Sequence of chain 1.A:
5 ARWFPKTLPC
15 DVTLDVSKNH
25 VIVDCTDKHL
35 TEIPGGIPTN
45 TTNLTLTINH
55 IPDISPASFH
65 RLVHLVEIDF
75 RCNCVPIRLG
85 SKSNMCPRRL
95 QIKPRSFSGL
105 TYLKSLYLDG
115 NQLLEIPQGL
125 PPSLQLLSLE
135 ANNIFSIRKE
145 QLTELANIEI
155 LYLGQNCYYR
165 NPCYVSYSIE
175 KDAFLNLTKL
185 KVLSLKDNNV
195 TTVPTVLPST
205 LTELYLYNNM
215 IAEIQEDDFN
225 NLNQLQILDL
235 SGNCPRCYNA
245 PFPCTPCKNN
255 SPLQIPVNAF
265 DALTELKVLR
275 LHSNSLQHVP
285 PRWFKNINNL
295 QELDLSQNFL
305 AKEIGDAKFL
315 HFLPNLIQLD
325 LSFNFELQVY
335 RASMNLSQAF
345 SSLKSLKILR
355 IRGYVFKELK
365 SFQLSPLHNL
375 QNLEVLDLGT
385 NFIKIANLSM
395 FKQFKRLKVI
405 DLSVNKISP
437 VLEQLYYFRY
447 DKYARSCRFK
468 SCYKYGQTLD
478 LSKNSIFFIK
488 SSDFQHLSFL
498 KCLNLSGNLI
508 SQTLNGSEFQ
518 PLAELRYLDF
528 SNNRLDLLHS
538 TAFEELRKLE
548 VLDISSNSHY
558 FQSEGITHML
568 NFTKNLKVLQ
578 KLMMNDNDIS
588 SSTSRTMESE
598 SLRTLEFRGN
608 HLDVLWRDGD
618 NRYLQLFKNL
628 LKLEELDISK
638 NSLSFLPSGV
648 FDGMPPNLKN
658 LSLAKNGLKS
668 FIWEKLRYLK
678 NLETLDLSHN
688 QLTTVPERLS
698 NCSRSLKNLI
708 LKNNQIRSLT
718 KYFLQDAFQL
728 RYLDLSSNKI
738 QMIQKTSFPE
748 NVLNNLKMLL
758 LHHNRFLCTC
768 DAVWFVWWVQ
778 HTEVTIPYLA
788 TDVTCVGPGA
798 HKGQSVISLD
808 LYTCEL

Binding-site contacts:
Ligand atom C2 contacts residue ASN391 of chain 1.A at 2.5 Å.
Ligand atom O4 contacts residue HIS493 of chain 1.A at 3.8 Å.
Ligand atom C6 contacts residue SER393 of chain 1.A at 3.5 Å.
Ligand atom C1 contacts residue ASN391 of chain 1.A at 1.4 Å.
Ligand atom N2 contacts residue ASN391 of chain 1.A at 3.0 Å (h-bond).
Ligand atom C3 contacts residue ASN391 of chain 1.A at 3.8 Å.
Ligand atom C6 contacts residue HIS493 of chain 1.A at 3.7 Å.
Ligand atom C5 contacts residue HIS493 of chain 1.A at 4.3 Å.
Ligand atom O5 contacts residue SER393 of chain 1.A at 3.8 Å.
Ligand atom C5 contacts residue ASN391 of chain 1.A at 3.5 Å.
Ligand atom O7 contacts residue ASN391 of chain 1.A at 3.2 Å (h-bond).
Ligand atom C5 contacts residue SER393 of chain 1.A at 3.6 Å.
Ligand atom C7 contacts residue ASN391 of chain 1.A at 3.3 Å.
Ligand atom O6 contacts residue LYS396 of chain 1.A at 2.9 Å (salt-bridge).
Ligand atom C1 contacts residue SER393 of chain 1.A at 4.1 Å.
Ligand atom C4 contacts residue ASN391 of chain 1.A at 4.2 Å.
Ligand atom O5 contacts residue ASN391 of chain 1.A at 2.3 Å (h-bond).
Ligand atom C6 contacts residue LYS396 of chain 1.A at 3.2 Å.

A small-molecule ligand and the protein it binds are described below.
Small molecule (SMILES): CC(=O)N[C@@H]1[C@@H](O)[C@H](O)[C@@H](CO)O[C@H]1O